Binding-site contacts:
Ligand atom OAB contacts residue ALA88 of chain 1.A at 4.1 Å.
Ligand atom CAF contacts residue LYS151 of chain 1.A at 3.6 Å.
Ligand atom OAB contacts residue LYS151 of chain 1.A at 4.2 Å.
Ligand atom OAB contacts residue 9751 of chain 1.NA at 3.9 Å.
Ligand atom CAD contacts residue 9751 of chain 1.NA at 3.2 Å.
Ligand atom CAG contacts residue ARG87 of chain 1.A at 3.2 Å.
Ligand atom OAC contacts residue ARG87 of chain 1.A at 3.7 Å.
Ligand atom OAA contacts residue GLN86 of chain 1.A at 3.6 Å.
Ligand atom CAK contacts residue ARG87 of chain 1.A at 4.1 Å.
Ligand atom CAK contacts residue 9751 of chain 1.NA at 4.1 Å.
Ligand atom CAJ contacts residue 9751 of chain 1.NA at 3.9 Å.
Ligand atom CAI contacts residue ALA88 of chain 1.A at 3.9 Å (hydrophobic).
Ligand atom CAF contacts residue ARG87 of chain 1.A at 3.6 Å.
Ligand atom CAJ contacts residue LYS151 of chain 1.A at 3.7 Å.
Ligand atom CAD contacts residue ALA88 of chain 1.A at 4.1 Å (hydrophobic).
Ligand atom OAC contacts residue GLN86 of chain 1.A at 2.8 Å (h-bond).
Ligand atom CAF contacts residue GLN86 of chain 1.A at 3.1 Å.
Ligand atom CAJ contacts residue ALA88 of chain 1.A at 3.6 Å (hydrophobic).
Ligand atom CAG contacts residue ALA88 of chain 1.A at 4.1 Å (hydrophobic).
Ligand atom CAF contacts residue 9751 of chain 1.NA at 4.2 Å.
Ligand atom OAA contacts residue GLY90 of chain 1.A at 4.2 Å.
Ligand atom OAC contacts residue ALA88 of chain 1.A at 3.6 Å.
Ligand atom OAA contacts residue ARG87 of chain 1.A at 4.2 Å.
Ligand atom OAA contacts residue GLU384 of chain 1.A at 2.9 Å (salt-bridge).
Ligand atom CAK contacts residue ALA88 of chain 1.A at 4.1 Å (hydrophobic).
Ligand atom CAE contacts residue 9751 of chain 1.NA at 3.5 Å.
Ligand atom CAJ contacts residue GLN86 of chain 1.A at 3.4 Å.
Ligand atom CAK contacts residue LYS151 of chain 1.A at 4.4 Å.
Ligand atom CAG contacts residue GLU384 of chain 1.A at 4.3 Å.
Ligand atom OAC contacts residue LYS151 of chain 1.A at 3.3 Å.
Ligand atom CAE contacts residue ALA88 of chain 1.A at 4.2 Å (hydrophobic).
Ligand atom CAF contacts residue ALA88 of chain 1.A at 3.8 Å (hydrophobic).
Ligand atom CAK contacts residue GLN86 of chain 1.A at 4.4 Å.
Ligand atom CAG contacts residue GLN86 of chain 1.A at 4.0 Å.
Ligand atom CAI contacts residue 9751 of chain 1.NA at 3.4 Å.
Ligand atom OAC contacts residue TYR85 of chain 1.A at 3.9 Å.
Ligand atom CAH contacts residue ARG87 of chain 1.A at 4.3 Å.
Ligand atom CAG contacts residue GLY90 of chain 1.A at 4.4 Å.
Ligand atom CAJ contacts residue ARG87 of chain 1.A at 3.8 Å.

Sequence of chain 1.A:
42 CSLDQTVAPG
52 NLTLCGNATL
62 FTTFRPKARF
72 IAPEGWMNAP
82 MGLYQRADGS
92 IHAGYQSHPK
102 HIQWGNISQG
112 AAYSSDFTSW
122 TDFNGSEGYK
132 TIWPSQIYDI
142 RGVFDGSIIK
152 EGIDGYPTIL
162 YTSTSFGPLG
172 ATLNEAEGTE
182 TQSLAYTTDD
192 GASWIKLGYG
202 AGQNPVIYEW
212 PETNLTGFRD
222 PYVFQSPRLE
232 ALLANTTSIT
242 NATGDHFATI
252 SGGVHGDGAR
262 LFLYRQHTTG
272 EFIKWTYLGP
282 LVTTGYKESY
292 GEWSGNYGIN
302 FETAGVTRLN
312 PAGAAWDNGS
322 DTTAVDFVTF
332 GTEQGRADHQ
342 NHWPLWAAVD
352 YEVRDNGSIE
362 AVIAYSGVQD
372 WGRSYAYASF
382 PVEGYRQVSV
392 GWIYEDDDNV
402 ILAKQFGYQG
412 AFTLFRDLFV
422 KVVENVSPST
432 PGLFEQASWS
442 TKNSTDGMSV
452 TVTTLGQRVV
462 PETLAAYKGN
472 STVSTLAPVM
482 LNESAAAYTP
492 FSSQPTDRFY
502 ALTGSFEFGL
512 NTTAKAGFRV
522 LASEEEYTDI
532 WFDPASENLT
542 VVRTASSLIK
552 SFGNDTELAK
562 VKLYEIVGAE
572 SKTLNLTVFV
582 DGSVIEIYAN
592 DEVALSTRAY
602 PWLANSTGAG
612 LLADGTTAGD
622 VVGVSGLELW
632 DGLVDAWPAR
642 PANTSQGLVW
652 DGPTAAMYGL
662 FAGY

A protein and the small-molecule ligand that binds it are described below.
Small molecule (SMILES): OCCc1ccc(O)c(O)c1